Binding-site contacts:
Ligand atom N3 contacts residue PHE92 of chain 1.B at 3.4 Å.
Ligand atom C17 contacts residue MET93 of chain 1.B at 3.4 Å (hydrophobic).
Ligand atom C13 contacts residue THR90 of chain 1.B at 3.1 Å.
Ligand atom C8 contacts residue MET65 of chain 1.B at 3.8 Å (hydrophobic).
Ligand atom C27 contacts residue GLY96 of chain 1.B at 3.5 Å.
Ligand atom N1 contacts residue ALA44 of chain 1.B at 3.7 Å.
Ligand atom N2 contacts residue PHE92 of chain 1.B at 3.8 Å.
Ligand atom C12 contacts residue THR90 of chain 1.B at 3.5 Å.
Ligand atom C6 contacts residue ILE88 of chain 1.B at 3.6 Å (hydrophobic).
Ligand atom C5 contacts residue LYS46 of chain 1.B at 3.6 Å.
Ligand atom C15 contacts residue GLU91 of chain 1.B at 3.5 Å.
Ligand atom C16 contacts residue MET93 of chain 1.B at 3.7 Å (hydrophobic).
Ligand atom N2 contacts residue GLU91 of chain 1.B at 3.8 Å.
Ligand atom C7 contacts residue PHE157 of chain 1.B at 3.8 Å (hydrophobic).
Ligand atom C12 contacts residue ILE88 of chain 1.B at 3.6 Å (hydrophobic).
Ligand atom C2 contacts residue THR90 of chain 1.B at 3.6 Å.
Ligand atom C4 contacts residue PHE157 of chain 1.B at 3.9 Å (hydrophobic).
Ligand atom C9 contacts residue GLU61 of chain 1.B at 3.8 Å.
Ligand atom N3 contacts residue MET93 of chain 1.B at 2.7 Å (h-bond).
Ligand atom C20 contacts residue GLY96 of chain 1.B at 3.9 Å.
Ligand atom C9 contacts residue PHE157 of chain 1.B at 3.1 Å (hydrophobic).
Ligand atom C7 contacts residue MET65 of chain 1.B at 3.8 Å (hydrophobic).
Ligand atom N1 contacts residue THR90 of chain 1.B at 3.3 Å (h-bond).
Ligand atom C10 contacts residue PHE58 of chain 1.B at 3.8 Å (hydrophobic).
Ligand atom C27 contacts residue PHE92 of chain 1.B at 3.6 Å (hydrophobic).
Ligand atom C12 contacts residue LYS46 of chain 1.B at 3.8 Å.
Ligand atom C8 contacts residue PHE157 of chain 1.B at 3.3 Å (hydrophobic).
Ligand atom C11 contacts residue ILE88 of chain 1.B at 3.7 Å (hydrophobic).
Ligand atom C27 contacts residue MET93 of chain 1.B at 3.3 Å (hydrophobic).
Ligand atom C25 contacts residue THR94 of chain 1.B at 3.4 Å.
Ligand atom N2 contacts residue MET93 of chain 1.B at 2.9 Å (h-bond).
Ligand atom C9 contacts residue PHE58 of chain 1.B at 3.7 Å (hydrophobic).
Ligand atom C7 contacts residue ILE88 of chain 1.B at 3.7 Å (hydrophobic).
Ligand atom C17 contacts residue PHE92 of chain 1.B at 3.8 Å (hydrophobic).
Ligand atom C26 contacts residue THR94 of chain 1.B at 3.2 Å.
Ligand atom C15 contacts residue ALA44 of chain 1.B at 3.6 Å (hydrophobic).
Ligand atom O2 contacts residue LYS46 of chain 1.B at 3.5 Å.
Ligand atom C17 contacts residue GLY96 of chain 1.B at 3.7 Å.
Ligand atom C3 contacts residue PHE157 of chain 1.B at 3.7 Å (hydrophobic).
Ligand atom O2 contacts residue ILE88 of chain 1.B at 3.4 Å.

This small molecule binds to this protein.
Small molecule (SMILES): Cc1nc(Nc2ncc(C(=O)Nc3ccc(Oc4ccccc4)cc3)s2)cc(N2CCN(CCO)CC2)n1

Sequence of chain 1.B:
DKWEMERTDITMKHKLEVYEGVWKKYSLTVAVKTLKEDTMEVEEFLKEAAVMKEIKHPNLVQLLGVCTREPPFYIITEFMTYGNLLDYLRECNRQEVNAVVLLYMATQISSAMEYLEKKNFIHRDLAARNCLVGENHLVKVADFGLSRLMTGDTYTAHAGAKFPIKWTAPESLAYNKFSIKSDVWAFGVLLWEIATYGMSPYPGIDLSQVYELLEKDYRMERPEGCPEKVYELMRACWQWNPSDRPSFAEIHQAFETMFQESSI